A protein and the small-molecule ligand that binds it are described below.
Small molecule (SMILES): CC(=O)N[C@@H]1[C@@H](O)[C@H](O)[C@@H](CO)O[C@H]1O

Binding-site contacts:
Ligand atom C4 contacts residue ASN1074 of chain 1.C at 4.2 Å.
Ligand atom O7 contacts residue ALA706 of chain 1.C at 3.9 Å.
Ligand atom N2 contacts residue ASN1074 of chain 1.C at 2.9 Å (h-bond).
Ligand atom C5 contacts residue ASN1074 of chain 1.C at 3.6 Å.
Ligand atom C7 contacts residue ASN1074 of chain 1.C at 3.5 Å.
Ligand atom C1 contacts residue ASN1074 of chain 1.C at 1.4 Å.
Ligand atom O5 contacts residue ASN1074 of chain 1.C at 2.4 Å (h-bond).
Ligand atom C8 contacts residue ASN1074 of chain 1.C at 3.7 Å.
Ligand atom C2 contacts residue ASN1074 of chain 1.C at 2.5 Å.
Ligand atom C3 contacts residue ASN1074 of chain 1.C at 3.8 Å.
Ligand atom O7 contacts residue ASN1074 of chain 1.C at 4.4 Å.

Sequence of chain 1.C:
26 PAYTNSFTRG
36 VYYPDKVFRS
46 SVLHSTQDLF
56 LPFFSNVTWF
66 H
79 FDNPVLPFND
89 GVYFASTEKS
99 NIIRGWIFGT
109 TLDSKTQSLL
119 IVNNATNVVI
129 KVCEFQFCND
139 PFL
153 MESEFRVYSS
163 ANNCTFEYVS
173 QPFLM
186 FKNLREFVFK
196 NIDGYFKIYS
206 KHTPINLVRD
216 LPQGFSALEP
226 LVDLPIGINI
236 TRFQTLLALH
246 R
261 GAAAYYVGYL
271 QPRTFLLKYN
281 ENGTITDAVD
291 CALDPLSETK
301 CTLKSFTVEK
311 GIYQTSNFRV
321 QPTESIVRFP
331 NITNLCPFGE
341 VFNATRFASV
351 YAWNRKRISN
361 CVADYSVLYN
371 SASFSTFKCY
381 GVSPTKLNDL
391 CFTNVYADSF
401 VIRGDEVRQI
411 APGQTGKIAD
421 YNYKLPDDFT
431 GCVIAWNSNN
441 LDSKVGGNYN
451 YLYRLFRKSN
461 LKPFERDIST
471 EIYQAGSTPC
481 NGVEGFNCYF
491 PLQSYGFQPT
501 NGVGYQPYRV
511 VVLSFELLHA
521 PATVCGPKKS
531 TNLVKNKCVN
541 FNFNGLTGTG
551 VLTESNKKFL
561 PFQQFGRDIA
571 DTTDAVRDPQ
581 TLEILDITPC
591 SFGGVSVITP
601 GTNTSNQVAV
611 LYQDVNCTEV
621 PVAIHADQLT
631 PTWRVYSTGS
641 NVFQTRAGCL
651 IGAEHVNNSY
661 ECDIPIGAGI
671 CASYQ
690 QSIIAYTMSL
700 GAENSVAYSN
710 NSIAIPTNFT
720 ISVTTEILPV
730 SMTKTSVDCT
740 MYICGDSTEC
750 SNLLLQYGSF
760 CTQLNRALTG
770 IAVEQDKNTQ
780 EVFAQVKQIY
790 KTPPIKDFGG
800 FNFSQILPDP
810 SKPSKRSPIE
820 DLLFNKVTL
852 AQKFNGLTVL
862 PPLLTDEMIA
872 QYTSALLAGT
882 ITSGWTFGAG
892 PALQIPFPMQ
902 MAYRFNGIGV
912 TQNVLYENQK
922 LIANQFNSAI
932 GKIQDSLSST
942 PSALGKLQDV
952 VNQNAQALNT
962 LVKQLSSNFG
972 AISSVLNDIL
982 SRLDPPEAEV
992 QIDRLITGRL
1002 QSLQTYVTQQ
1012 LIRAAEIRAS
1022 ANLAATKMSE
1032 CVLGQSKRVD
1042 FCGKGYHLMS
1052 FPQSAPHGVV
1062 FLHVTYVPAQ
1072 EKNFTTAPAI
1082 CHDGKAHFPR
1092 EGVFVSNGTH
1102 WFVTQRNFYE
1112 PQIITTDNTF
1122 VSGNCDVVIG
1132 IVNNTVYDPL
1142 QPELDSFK